Binding-site contacts:
Ligand atom C19 contacts residue VAL66 of chain 1.A at 3.4 Å (hydrophobic).
Ligand atom C9 contacts residue LEU45 of chain 1.A at 3.7 Å (hydrophobic).
Ligand atom N2 contacts residue HIS115 of chain 1.A at 3.8 Å.
Ligand atom C14 contacts residue ILE95 of chain 1.A at 3.8 Å (hydrophobic).
Ligand atom C8 contacts residue HIS160 of chain 1.A at 3.8 Å.
Ligand atom C14 contacts residue PHE113 of chain 1.A at 3.6 Å (hydrophobic).
Ligand atom O6 contacts residue ASP175 of chain 1.A at 3.6 Å (salt-bridge).
Ligand atom O5 contacts residue PHE113 of chain 1.A at 3.1 Å.
Ligand atom C13 contacts residue ILE174 of chain 1.A at 3.8 Å (hydrophobic).
Ligand atom O3 contacts residue HIS160 of chain 1.A at 3.4 Å (h-bond).
Ligand atom C18 contacts residue ILE174 of chain 1.A at 3.6 Å (hydrophobic).
Ligand atom C16 contacts residue ASP175 of chain 1.A at 3.6 Å.
Ligand atom O6 contacts residue ILE174 of chain 1.A at 3.5 Å.
Ligand atom C19 contacts residue GLU114 of chain 1.A at 3.6 Å.
Ligand atom C8 contacts residue VAL53 of chain 1.A at 3.5 Å (hydrophobic).
Ligand atom N3 contacts residue VAL66 of chain 1.A at 3.7 Å.
Ligand atom N1 contacts residue MET163 of chain 1.A at 3.5 Å (h-bond).
Ligand atom C5 contacts residue LEU45 of chain 1.A at 3.8 Å (hydrophobic).
Ligand atom O contacts residue ASN118 of chain 1.A at 2.7 Å (h-bond).
Ligand atom C11 contacts residue VAL66 of chain 1.A at 3.9 Å (hydrophobic).
Ligand atom C3 contacts residue LEU45 of chain 1.A at 3.5 Å (hydrophobic).
Ligand atom C16 contacts residue LYS68 of chain 1.A at 3.8 Å.
Ligand atom C16 contacts residue PHE113 of chain 1.A at 3.9 Å (hydrophobic).
Ligand atom C20 contacts residue VAL116 of chain 1.A at 3.0 Å (hydrophobic).
Ligand atom C21 contacts residue LEU45 of chain 1.A at 3.5 Å (hydrophobic).
Ligand atom N3 contacts residue VAL116 of chain 1.A at 3.3 Å (h-bond).
Ligand atom N2 contacts residue VAL66 of chain 1.A at 3.3 Å.
Ligand atom C17 contacts residue ILE174 of chain 1.A at 3.4 Å (hydrophobic).
Ligand atom O4 contacts residue LYS68 of chain 1.A at 3.3 Å.
Ligand atom C4 contacts residue ASP120 of chain 1.A at 3.8 Å.
Ligand atom C7 contacts residue HIS160 of chain 1.A at 3.5 Å.
Ligand atom C13 contacts residue ILE95 of chain 1.A at 3.8 Å (hydrophobic).
Ligand atom O4 contacts residue ASP175 of chain 1.A at 2.4 Å (salt-bridge).
Ligand atom O5 contacts residue ASP175 of chain 1.A at 3.5 Å (salt-bridge).
Ligand atom N2 contacts residue VAL116 of chain 1.A at 2.8 Å (h-bond).
Ligand atom C19 contacts residue VAL116 of chain 1.A at 3.5 Å (hydrophobic).
Ligand atom C15 contacts residue ILE174 of chain 1.A at 3.9 Å (hydrophobic).
Ligand atom C10 contacts residue MET163 of chain 1.A at 3.7 Å (hydrophobic).
Ligand atom O3 contacts residue ARG47 of chain 1.A at 3.6 Å.
Ligand atom C14 contacts residue ILE174 of chain 1.A at 3.8 Å (hydrophobic).

Sequence of chain 1.A:
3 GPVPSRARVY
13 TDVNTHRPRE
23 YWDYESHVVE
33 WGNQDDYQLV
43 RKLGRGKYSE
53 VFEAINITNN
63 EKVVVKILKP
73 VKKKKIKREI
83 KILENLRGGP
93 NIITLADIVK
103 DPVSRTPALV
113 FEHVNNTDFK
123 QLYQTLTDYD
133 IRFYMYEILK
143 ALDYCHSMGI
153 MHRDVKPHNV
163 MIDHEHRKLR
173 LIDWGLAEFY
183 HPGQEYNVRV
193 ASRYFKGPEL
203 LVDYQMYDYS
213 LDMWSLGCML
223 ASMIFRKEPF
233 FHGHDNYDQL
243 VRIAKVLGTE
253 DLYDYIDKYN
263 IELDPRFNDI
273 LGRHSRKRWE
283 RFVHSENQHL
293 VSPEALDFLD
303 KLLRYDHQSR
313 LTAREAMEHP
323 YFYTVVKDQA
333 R

A protein and the small-molecule ligand that binds it are described below.
Small molecule (SMILES): CC(C)(C)OC(=O)N(CCOCCO)c1ccn2ncc(-c3ccc(C(=O)O)c(O)c3)c2n1